A protein and the small-molecule ligand that binds it are described below.
Small molecule (SMILES): CC(=O)N[C@@H]1[C@@H](O)[C@H](O)[C@@H](CO)O[C@H]1O

Sequence of chain 1.A:
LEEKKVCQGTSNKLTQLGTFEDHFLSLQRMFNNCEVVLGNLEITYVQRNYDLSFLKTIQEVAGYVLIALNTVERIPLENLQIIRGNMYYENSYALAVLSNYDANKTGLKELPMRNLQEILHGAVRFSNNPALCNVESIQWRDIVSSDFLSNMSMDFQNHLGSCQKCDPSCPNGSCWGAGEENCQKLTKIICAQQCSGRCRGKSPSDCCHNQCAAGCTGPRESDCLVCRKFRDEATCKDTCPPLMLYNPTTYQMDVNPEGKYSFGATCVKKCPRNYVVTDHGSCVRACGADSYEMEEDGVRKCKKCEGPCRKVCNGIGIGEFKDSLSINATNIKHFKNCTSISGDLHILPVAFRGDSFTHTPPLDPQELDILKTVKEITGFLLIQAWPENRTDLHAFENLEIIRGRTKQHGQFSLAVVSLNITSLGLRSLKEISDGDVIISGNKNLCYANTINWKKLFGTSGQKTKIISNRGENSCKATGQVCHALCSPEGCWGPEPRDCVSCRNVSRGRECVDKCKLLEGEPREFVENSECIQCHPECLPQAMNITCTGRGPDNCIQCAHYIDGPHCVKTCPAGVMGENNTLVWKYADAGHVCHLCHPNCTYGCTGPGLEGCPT

Binding-site contacts:
Ligand atom N2 contacts residue GLN28 of chain 1.A at 3.6 Å.
Ligand atom C7 contacts residue ASN32 of chain 1.A at 3.5 Å.
Ligand atom C8 contacts residue GLN28 of chain 1.A at 3.0 Å.
Ligand atom C1 contacts residue ASN32 of chain 1.A at 1.4 Å.
Ligand atom O5 contacts residue ASN33 of chain 1.A at 3.4 Å (h-bond).
Ligand atom O5 contacts residue ASN32 of chain 1.A at 2.4 Å (h-bond).
Ligand atom C5 contacts residue ASN33 of chain 1.A at 3.6 Å.
Ligand atom C4 contacts residue ASN32 of chain 1.A at 4.2 Å.
Ligand atom C7 contacts residue GLN28 of chain 1.A at 3.8 Å.
Ligand atom C5 contacts residue ASN32 of chain 1.A at 3.7 Å.
Ligand atom O6 contacts residue ASN33 of chain 1.A at 4.0 Å.
Ligand atom O7 contacts residue ASN32 of chain 1.A at 3.7 Å.
Ligand atom C2 contacts residue ASN32 of chain 1.A at 2.5 Å.
Ligand atom C3 contacts residue ASN32 of chain 1.A at 3.8 Å.
Ligand atom C6 contacts residue ASN33 of chain 1.A at 3.0 Å.
Ligand atom N2 contacts residue ASN32 of chain 1.A at 3.0 Å (h-bond).